Binding-site contacts:
Ligand atom C4 contacts residue ASN66 of chain 2.C at 4.2 Å.
Ligand atom O7 contacts residue ASN66 of chain 2.C at 3.0 Å (h-bond).
Ligand atom C7 contacts residue LYS65 of chain 2.C at 4.4 Å.
Ligand atom C2 contacts residue ASN66 of chain 2.C at 2.5 Å.
Ligand atom O5 contacts residue ASN66 of chain 2.C at 2.4 Å (h-bond).
Ligand atom C7 contacts residue ASN66 of chain 2.C at 3.2 Å.
Ligand atom N2 contacts residue ASN66 of chain 2.C at 2.9 Å (h-bond).
Ligand atom C5 contacts residue ASN66 of chain 2.C at 3.7 Å.
Ligand atom C1 contacts residue ASN66 of chain 2.C at 1.4 Å.
Ligand atom C8 contacts residue LYS65 of chain 2.C at 3.9 Å.
Ligand atom C3 contacts residue ASN66 of chain 2.C at 3.8 Å.

This protein binds this small molecule.
Small molecule (SMILES): CC(=O)N[C@@H]1[C@@H](O)[C@H](O)[C@@H](CO)O[C@H]1O

Sequence of chain 2.C:
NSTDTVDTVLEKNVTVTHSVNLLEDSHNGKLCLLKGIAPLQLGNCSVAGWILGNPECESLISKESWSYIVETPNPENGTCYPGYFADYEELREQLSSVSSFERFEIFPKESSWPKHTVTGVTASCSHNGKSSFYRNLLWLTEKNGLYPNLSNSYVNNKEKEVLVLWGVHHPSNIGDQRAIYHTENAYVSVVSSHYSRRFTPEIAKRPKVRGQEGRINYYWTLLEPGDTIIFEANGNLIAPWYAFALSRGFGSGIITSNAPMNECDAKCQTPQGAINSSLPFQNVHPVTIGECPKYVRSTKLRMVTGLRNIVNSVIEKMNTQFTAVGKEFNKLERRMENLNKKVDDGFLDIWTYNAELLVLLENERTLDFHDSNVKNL